Sequence of chain 1.C:
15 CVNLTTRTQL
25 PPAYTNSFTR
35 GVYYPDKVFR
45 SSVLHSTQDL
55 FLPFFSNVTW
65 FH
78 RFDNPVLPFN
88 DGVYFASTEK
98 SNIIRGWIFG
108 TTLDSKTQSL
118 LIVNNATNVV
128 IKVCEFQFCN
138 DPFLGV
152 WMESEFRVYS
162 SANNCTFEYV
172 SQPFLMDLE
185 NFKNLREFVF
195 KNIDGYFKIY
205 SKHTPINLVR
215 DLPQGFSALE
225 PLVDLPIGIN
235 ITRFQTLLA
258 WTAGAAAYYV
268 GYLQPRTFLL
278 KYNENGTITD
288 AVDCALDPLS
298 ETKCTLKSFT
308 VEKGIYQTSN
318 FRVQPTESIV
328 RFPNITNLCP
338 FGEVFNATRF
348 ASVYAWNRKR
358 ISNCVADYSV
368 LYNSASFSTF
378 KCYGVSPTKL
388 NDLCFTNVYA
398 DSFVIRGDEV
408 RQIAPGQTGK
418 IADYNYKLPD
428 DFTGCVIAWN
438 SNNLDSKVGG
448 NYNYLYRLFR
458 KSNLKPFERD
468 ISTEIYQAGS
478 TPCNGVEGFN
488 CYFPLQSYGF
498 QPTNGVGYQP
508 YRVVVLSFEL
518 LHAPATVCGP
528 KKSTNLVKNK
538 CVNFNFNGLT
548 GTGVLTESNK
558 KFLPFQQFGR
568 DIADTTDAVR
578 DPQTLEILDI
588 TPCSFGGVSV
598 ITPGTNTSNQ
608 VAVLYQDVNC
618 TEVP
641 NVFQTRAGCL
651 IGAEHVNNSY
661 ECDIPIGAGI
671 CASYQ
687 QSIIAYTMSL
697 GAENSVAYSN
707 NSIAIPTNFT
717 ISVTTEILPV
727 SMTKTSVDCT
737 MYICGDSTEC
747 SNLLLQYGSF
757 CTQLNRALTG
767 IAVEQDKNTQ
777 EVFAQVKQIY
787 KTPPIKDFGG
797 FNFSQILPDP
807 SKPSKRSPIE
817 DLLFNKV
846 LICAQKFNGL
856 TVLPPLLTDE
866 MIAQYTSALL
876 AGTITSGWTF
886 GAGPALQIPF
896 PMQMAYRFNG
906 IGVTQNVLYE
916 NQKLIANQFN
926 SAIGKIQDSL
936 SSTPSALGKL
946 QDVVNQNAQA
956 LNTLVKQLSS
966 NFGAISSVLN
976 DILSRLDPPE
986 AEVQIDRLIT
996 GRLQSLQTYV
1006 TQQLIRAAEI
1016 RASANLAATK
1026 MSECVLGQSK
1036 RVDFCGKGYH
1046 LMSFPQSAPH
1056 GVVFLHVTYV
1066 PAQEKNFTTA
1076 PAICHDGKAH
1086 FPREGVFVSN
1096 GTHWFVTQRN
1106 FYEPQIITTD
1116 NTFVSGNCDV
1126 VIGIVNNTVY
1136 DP

Binding-site contacts:
Ligand atom C4 contacts residue GLN580 of chain 1.C at 3.0 Å.
Ligand atom O3 contacts residue ASN331 of chain 1.C at 4.2 Å.
Ligand atom C3 contacts residue ASN331 of chain 1.C at 3.7 Å.
Ligand atom C3 contacts residue GLN580 of chain 1.C at 4.3 Å.
Ligand atom O6 contacts residue GLN580 of chain 1.C at 4.4 Å.
Ligand atom O7 contacts residue ASN331 of chain 1.C at 2.2 Å (h-bond).
Ligand atom C5 contacts residue GLN580 of chain 1.C at 3.4 Å.
Ligand atom O4 contacts residue GLN580 of chain 1.C at 3.5 Å (h-bond).
Ligand atom O5 contacts residue GLN580 of chain 1.C at 3.8 Å.
Ligand atom O5 contacts residue ASN331 of chain 1.C at 3.0 Å (h-bond).
Ligand atom N2 contacts residue ASN331 of chain 1.C at 2.7 Å (h-bond).
Ligand atom C4 contacts residue ASN331 of chain 1.C at 4.2 Å.
Ligand atom C8 contacts residue ASN331 of chain 1.C at 4.1 Å.
Ligand atom C6 contacts residue GLN580 of chain 1.C at 3.1 Å.
Ligand atom C7 contacts residue ASN331 of chain 1.C at 2.7 Å.
Ligand atom C2 contacts residue ASN331 of chain 1.C at 2.2 Å.
Ligand atom C5 contacts residue ASN331 of chain 1.C at 4.2 Å.
Ligand atom C1 contacts residue ASN331 of chain 1.C at 2.3 Å.

This small molecule binds to this protein.
Small molecule (SMILES): CC(=O)N[C@@H]1[C@@H](O)[C@H](O)[C@@H](CO)O[C@H]1O